Binding-site contacts:
Ligand atom C5 contacts residue THR88 of chain 1.A at 4.1 Å.
Ligand atom C1 contacts residue PHE24 of chain 2.B at 3.5 Å (hydrophobic).
Ligand atom O4 contacts residue ASP243 of chain 1.A at 3.2 Å (salt-bridge).
Ligand atom O5 contacts residue HIS52 of chain 1.A at 2.8 Å (h-bond).
Ligand atom C1 contacts residue TRP135 of chain 1.A at 3.5 Å (hydrophobic).
Ligand atom C3 contacts residue ASP291 of chain 1.A at 3.7 Å.
Ligand atom C2 contacts residue ASP291 of chain 1.A at 3.9 Å.
Ligand atom O2 contacts residue HIS218 of chain 1.A at 3.2 Å (h-bond).
Ligand atom C2 contacts residue TRP135 of chain 1.A at 3.6 Å (hydrophobic).
Ligand atom C2 contacts residue MG1 of chain 1.D at 3.4 Å.
Ligand atom C3 contacts residue MG1 of chain 1.D at 3.6 Å.
Ligand atom O1 contacts residue ASP253 of chain 1.A at 4.0 Å.
Ligand atom O1 contacts residue TRP135 of chain 1.A at 3.5 Å.
Ligand atom C4 contacts residue TRP135 of chain 1.A at 3.9 Å (hydrophobic).
Ligand atom O5 contacts residue TRP135 of chain 1.A at 3.5 Å.
Ligand atom O3 contacts residue MG1 of chain 1.D at 3.7 Å.
Ligand atom O2 contacts residue ASP291 of chain 1.A at 3.0 Å (salt-bridge).
Ligand atom C4 contacts residue MG1 of chain 1.D at 3.3 Å.
Ligand atom C4 contacts residue ASP291 of chain 1.A at 3.8 Å.
Ligand atom O3 contacts residue TRP14 of chain 1.A at 3.4 Å (h-bond).
Ligand atom C4 contacts residue GLU179 of chain 1.A at 3.3 Å.
Ligand atom O5 contacts residue PHE92 of chain 1.A at 3.8 Å.
Ligand atom O4 contacts residue MG1 of chain 1.D at 2.1 Å.
Ligand atom C5 contacts residue HIS52 of chain 1.A at 3.4 Å.
Ligand atom O3 contacts residue ASP291 of chain 1.A at 2.9 Å (salt-bridge).
Ligand atom C5 contacts residue GLU179 of chain 1.A at 3.9 Å.
Ligand atom C2 contacts residue HIS218 of chain 1.A at 4.0 Å.
Ligand atom O4 contacts residue GLU179 of chain 1.A at 2.5 Å (salt-bridge).
Ligand atom O2 contacts residue MG1 of chain 1.D at 2.4 Å.
Ligand atom O2 contacts residue GLU215 of chain 1.A at 3.0 Å (salt-bridge).
Ligand atom O4 contacts residue GLU215 of chain 1.A at 4.1 Å.
Ligand atom C2 contacts residue GLU179 of chain 1.A at 3.9 Å.
Ligand atom O1 contacts residue HIS218 of chain 1.A at 3.2 Å (h-bond).
Ligand atom O2 contacts residue GLU179 of chain 1.A at 3.3 Å (salt-bridge).
Ligand atom C3 contacts residue TRP135 of chain 1.A at 3.8 Å (hydrophobic).
Ligand atom O1 contacts residue LYS181 of chain 1.A at 2.8 Å (salt-bridge).
Ligand atom O1 contacts residue PHE24 of chain 2.B at 3.9 Å.
Ligand atom C1 contacts residue LYS181 of chain 1.A at 4.0 Å.
Ligand atom C5 contacts residue TRP135 of chain 1.A at 4.0 Å (hydrophobic).
Ligand atom O4 contacts residue ASP291 of chain 1.A at 2.9 Å (salt-bridge).

This small molecule binds to this protein.
Small molecule (SMILES): OC[C@@H](O)C(O)[C@@H](O)CO

Sequence of chain 2.B:
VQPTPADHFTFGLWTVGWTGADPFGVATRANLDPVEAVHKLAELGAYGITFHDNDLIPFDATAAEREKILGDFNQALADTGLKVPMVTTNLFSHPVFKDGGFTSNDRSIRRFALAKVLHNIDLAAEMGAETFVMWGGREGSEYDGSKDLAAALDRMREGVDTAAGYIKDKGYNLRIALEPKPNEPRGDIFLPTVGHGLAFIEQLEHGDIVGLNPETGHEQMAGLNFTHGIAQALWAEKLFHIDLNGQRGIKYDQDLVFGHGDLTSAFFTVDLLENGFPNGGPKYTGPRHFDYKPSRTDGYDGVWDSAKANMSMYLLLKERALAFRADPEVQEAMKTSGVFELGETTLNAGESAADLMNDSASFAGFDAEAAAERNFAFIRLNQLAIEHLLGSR

Sequence of chain 1.A:
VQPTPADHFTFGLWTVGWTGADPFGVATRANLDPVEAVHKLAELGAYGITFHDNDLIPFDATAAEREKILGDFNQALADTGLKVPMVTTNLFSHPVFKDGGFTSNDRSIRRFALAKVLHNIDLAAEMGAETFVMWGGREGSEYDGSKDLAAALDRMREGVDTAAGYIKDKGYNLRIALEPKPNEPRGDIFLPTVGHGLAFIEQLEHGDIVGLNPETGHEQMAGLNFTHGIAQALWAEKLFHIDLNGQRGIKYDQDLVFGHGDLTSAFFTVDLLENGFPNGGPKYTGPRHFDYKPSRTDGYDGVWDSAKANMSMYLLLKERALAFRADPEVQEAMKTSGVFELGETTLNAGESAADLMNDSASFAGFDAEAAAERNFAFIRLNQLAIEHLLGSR